Sequence of chain 1.A:
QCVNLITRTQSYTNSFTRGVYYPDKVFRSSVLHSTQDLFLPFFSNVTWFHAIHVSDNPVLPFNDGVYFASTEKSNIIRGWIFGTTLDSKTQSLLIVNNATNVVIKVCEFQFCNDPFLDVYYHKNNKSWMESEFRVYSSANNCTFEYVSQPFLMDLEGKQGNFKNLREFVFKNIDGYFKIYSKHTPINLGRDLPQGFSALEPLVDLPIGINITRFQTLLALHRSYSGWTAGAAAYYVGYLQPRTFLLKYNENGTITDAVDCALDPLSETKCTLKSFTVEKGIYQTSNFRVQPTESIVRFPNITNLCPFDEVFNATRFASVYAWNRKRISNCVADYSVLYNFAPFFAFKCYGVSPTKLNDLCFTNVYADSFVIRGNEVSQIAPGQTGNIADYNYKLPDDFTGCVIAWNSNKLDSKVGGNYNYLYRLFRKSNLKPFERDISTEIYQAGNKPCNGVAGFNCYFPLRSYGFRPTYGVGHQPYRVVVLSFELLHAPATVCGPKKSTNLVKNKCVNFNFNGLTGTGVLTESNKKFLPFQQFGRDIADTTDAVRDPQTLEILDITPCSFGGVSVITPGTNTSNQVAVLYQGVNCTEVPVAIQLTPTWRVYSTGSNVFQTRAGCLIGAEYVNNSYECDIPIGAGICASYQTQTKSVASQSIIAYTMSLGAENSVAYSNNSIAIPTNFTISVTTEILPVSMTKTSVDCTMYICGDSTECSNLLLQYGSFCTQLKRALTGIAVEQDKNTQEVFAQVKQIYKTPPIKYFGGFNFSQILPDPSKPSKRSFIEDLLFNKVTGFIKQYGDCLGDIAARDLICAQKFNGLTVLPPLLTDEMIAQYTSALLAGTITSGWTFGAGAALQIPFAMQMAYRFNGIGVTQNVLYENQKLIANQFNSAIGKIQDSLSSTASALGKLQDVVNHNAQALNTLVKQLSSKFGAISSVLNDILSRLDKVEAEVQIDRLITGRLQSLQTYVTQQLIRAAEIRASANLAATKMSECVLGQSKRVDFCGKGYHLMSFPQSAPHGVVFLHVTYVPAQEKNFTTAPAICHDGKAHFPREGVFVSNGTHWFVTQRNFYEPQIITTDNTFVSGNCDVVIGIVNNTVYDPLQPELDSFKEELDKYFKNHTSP

The protein below binds the small molecule below.
Small molecule (SMILES): CC(=O)N[C@H]1[C@H](O[C@H]2[C@H](O)[C@@H](NC(C)=O)CO[C@@H]2CO[C@@H]2O[C@@H](C)[C@@H](O)[C@@H](O)[C@@H]2O)O[C@H](CO)[C@@H](O)[C@@H]1O

Sequence of chain 1.B:
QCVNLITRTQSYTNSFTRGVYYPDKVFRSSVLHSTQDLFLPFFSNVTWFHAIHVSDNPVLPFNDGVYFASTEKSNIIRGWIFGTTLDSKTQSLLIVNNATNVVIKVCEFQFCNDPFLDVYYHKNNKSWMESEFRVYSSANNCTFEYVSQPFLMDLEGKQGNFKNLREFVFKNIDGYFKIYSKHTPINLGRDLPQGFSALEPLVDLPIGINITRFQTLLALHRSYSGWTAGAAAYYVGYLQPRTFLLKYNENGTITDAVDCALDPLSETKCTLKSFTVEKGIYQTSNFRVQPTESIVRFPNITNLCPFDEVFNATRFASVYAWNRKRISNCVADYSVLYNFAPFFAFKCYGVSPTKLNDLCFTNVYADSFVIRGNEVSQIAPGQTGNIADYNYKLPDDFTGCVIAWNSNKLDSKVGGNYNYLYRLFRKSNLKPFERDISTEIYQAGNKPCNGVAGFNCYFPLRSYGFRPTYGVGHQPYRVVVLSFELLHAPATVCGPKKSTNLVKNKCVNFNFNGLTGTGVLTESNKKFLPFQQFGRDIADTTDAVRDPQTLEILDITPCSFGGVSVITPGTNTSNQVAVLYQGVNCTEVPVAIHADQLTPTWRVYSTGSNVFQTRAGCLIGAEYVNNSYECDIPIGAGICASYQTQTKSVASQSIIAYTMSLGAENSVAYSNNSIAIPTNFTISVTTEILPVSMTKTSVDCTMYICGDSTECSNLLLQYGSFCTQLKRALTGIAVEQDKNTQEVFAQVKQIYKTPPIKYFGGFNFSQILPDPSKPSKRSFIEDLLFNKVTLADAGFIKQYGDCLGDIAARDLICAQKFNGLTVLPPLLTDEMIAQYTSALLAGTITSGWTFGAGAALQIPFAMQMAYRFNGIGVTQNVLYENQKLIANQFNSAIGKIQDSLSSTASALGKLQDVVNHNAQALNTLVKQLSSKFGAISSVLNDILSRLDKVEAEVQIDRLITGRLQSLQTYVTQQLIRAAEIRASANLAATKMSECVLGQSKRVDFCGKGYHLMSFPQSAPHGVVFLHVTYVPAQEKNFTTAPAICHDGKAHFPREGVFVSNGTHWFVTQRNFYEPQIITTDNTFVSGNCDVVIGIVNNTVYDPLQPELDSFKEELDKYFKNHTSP

Binding-site contacts:
Ligand atom C7 contacts residue ASN1071 of chain 1.A at 3.4 Å.
Ligand atom C1 contacts residue GLN892 of chain 1.B at 4.4 Å.
Ligand atom C8 contacts residue GLU1069 of chain 1.A at 3.5 Å.
Ligand atom O7 contacts residue ALA703 of chain 1.A at 4.2 Å.
Ligand atom C8 contacts residue ASN1071 of chain 1.A at 4.1 Å.
Ligand atom C4 contacts residue ASN1071 of chain 1.A at 4.2 Å.
Ligand atom C3 contacts residue ASN1071 of chain 1.A at 3.8 Å.
Ligand atom C1 contacts residue ASN1071 of chain 1.A at 1.4 Å.
Ligand atom C2 contacts residue ASN1071 of chain 1.A at 2.5 Å.
Ligand atom C8 contacts residue LYS1070 of chain 1.A at 4.2 Å.
Ligand atom O5 contacts residue ALA703 of chain 1.A at 4.5 Å.
Ligand atom C2 contacts residue ASN1071 of chain 1.A at 4.4 Å.
Ligand atom C5 contacts residue ASN1071 of chain 1.A at 3.7 Å.
Ligand atom O4 contacts residue ALA703 of chain 1.A at 4.4 Å.
Ligand atom C5 contacts residue ALA703 of chain 1.A at 3.9 Å (hydrophobic).
Ligand atom O5 contacts residue ASN1071 of chain 1.A at 2.3 Å (h-bond).
Ligand atom O7 contacts residue ASN1071 of chain 1.A at 3.4 Å (h-bond).
Ligand atom N2 contacts residue ASN1071 of chain 1.A at 3.0 Å (h-bond).